A protein and the small-molecule ligand that binds it are described below.
Small molecule (SMILES): CC(C)C[C@H](NC(=O)[C@H](CC(C)C)NC(=O)[C@H](CO)NC(=O)[C@H](CC(C)C)NC(=O)[C@H](CC(C)C)NC(=O)[C@H](Cc1ccc(O)cc1)NC(=O)[C@@H]1CCCN1C(=O)[C@H](Cc1ccccc1)NC(=O)[C@H](C)N)C(=O)NCC=O

Binding-site contacts:
Ligand atom CD2 contacts residue PRO244 of chain 1.E at 3.8 Å (hydrophobic).
Ligand atom CB contacts residue ILE94 of chain 1.E at 4.1 Å (hydrophobic).
Ligand atom CD2 contacts residue LEU97 of chain 1.E at 3.9 Å (hydrophobic).
Ligand atom CA contacts residue GLU248 of chain 1.E at 3.8 Å.
Ligand atom CG contacts residue GLU248 of chain 1.E at 3.5 Å.
Ligand atom CD1 contacts residue ILE94 of chain 1.E at 3.8 Å (hydrophobic).
Ligand atom N contacts residue GLU248 of chain 1.E at 3.0 Å (salt-bridge).
Ligand atom C contacts residue GLU248 of chain 1.E at 3.6 Å.
Ligand atom O contacts residue LYS80 of chain 1.E at 3.7 Å.
Ligand atom CB contacts residue LEU245 of chain 1.E at 3.8 Å (hydrophobic).
Ligand atom CD2 contacts residue GLU248 of chain 1.E at 3.6 Å.
Ligand atom CD1 contacts residue GLN93 of chain 1.E at 3.6 Å.
Ligand atom C contacts residue GLU248 of chain 1.E at 3.9 Å.
Ligand atom CD1 contacts residue LEU245 of chain 1.E at 3.8 Å (hydrophobic).
Ligand atom O contacts residue LYS80 of chain 1.E at 3.0 Å (salt-bridge).
Ligand atom CB contacts residue GLU248 of chain 1.E at 3.5 Å.
Ligand atom CA contacts residue LYS80 of chain 1.E at 3.9 Å.
Ligand atom CD2 contacts residue GLN93 of chain 1.E at 3.8 Å.
Ligand atom N contacts residue GLU248 of chain 1.E at 3.4 Å (salt-bridge).
Ligand atom CG contacts residue ILE94 of chain 1.E at 3.9 Å (hydrophobic).
Ligand atom CA contacts residue GLU248 of chain 1.E at 3.6 Å.
Ligand atom CB contacts residue GLU248 of chain 1.E at 3.7 Å.
Ligand atom CA contacts residue GLU248 of chain 1.E at 3.5 Å.
Ligand atom N contacts residue LEU245 of chain 1.E at 3.8 Å.
Ligand atom CA contacts residue LEU245 of chain 1.E at 3.7 Å (hydrophobic).
Ligand atom CD1 contacts residue ILE94 of chain 1.E at 3.5 Å (hydrophobic).
Ligand atom CB contacts residue GLU248 of chain 1.E at 3.1 Å.
Ligand atom CE2 contacts residue GLU248 of chain 1.E at 4.0 Å.
Ligand atom CD1 contacts residue GLN90 of chain 1.E at 4.0 Å.
Ligand atom CD contacts residue GLU248 of chain 1.E at 3.4 Å.
Ligand atom CG contacts residue GLN93 of chain 1.E at 3.9 Å.
Ligand atom CD2 contacts residue GLU248 of chain 1.E at 3.4 Å.
Ligand atom C contacts residue GLU248 of chain 1.E at 3.6 Å.
Ligand atom CG contacts residue GLU248 of chain 1.E at 3.8 Å.
Ligand atom N contacts residue GLU248 of chain 1.E at 2.7 Å (salt-bridge).
Ligand atom CE2 contacts residue PRO244 of chain 1.E at 3.7 Å (hydrophobic).
Ligand atom CB contacts residue GLN93 of chain 1.E at 3.9 Å.
Ligand atom O contacts residue MET86 of chain 1.E at 3.4 Å.
Ligand atom CA contacts residue GLU248 of chain 1.E at 4.0 Å.
Ligand atom O contacts residue GLU248 of chain 1.E at 3.6 Å.

Sequence of chain 1.E:
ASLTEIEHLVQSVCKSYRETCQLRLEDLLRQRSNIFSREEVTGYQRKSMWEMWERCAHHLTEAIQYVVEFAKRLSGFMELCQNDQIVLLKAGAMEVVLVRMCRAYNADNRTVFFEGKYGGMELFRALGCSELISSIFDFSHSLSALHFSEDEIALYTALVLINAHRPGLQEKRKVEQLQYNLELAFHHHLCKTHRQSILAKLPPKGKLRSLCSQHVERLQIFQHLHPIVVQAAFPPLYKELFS